Sequence of chain 2.D:
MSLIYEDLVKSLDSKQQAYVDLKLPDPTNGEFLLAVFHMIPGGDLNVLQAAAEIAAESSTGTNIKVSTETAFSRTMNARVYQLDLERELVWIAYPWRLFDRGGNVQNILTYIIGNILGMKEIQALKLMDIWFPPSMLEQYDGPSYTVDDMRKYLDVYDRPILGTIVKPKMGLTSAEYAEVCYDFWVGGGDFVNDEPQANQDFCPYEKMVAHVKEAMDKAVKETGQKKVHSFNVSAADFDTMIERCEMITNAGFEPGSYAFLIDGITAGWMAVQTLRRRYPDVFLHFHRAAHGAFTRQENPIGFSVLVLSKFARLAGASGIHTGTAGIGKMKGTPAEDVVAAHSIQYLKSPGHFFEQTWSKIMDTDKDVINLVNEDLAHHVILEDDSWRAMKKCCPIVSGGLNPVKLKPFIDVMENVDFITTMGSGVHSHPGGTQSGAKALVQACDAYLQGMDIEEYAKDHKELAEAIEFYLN

Sequence of chain 2.C:
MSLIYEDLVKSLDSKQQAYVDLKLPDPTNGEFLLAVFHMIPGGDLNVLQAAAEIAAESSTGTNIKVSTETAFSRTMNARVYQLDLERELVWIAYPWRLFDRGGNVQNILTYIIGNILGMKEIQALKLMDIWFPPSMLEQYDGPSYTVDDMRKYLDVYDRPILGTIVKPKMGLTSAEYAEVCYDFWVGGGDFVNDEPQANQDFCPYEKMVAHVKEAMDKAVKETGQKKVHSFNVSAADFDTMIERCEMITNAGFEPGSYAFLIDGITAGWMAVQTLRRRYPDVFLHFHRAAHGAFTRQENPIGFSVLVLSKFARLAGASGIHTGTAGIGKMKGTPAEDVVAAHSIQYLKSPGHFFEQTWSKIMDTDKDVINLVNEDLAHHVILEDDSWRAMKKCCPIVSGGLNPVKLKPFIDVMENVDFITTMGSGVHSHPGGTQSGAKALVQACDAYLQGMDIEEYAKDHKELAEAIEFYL

This protein binds this small molecule.
Small molecule (SMILES): O=C(O)[C@@](O)(COP(=O)(O)O)[C@H](O)[C@H](O)COP(=O)(O)O

Binding-site contacts:
Ligand atom O1 contacts residue LYS167 of chain 2.C at 3.0 Å (salt-bridge).
Ligand atom O7 contacts residue MG1 of chain 2.O at 2.1 Å.
Ligand atom O2P contacts residue GLY424 of chain 2.C at 3.4 Å.
Ligand atom O3 contacts residue MG1 of chain 2.O at 2.2 Å.
Ligand atom O2 contacts residue ASP195 of chain 2.C at 3.5 Å (salt-bridge).
Ligand atom O4P contacts residue ARG289 of chain 2.C at 3.1 Å (salt-bridge).
Ligand atom C5 contacts residue ASN115 of chain 2.D at 3.4 Å.
Ligand atom O3 contacts residue ASN115 of chain 2.D at 3.0 Å (h-bond).
Ligand atom O5 contacts residue MET331 of chain 2.C at 3.4 Å.
Ligand atom O2P contacts residue SER425 of chain 2.C at 2.8 Å (h-bond).
Ligand atom O5P contacts residue SER399 of chain 2.C at 3.4 Å (h-bond).
Ligand atom O3 contacts residue HIS288 of chain 2.C at 2.9 Å (h-bond).
Ligand atom O7 contacts residue ASP195 of chain 2.C at 3.0 Å (salt-bridge).
Ligand atom O5P contacts residue HIS322 of chain 2.C at 2.9 Å (h-bond).
Ligand atom O3P contacts residue LYS330 of chain 2.C at 2.7 Å (salt-bridge).
Ligand atom O6P contacts residue ARG289 of chain 2.C at 2.8 Å (salt-bridge).
Ligand atom O4 contacts residue SER399 of chain 2.C at 3.0 Å (h-bond).
Ligand atom O2P contacts residue THR62 of chain 2.D at 3.0 Å (h-bond).
Ligand atom C3 contacts residue MG1 of chain 2.O at 3.0 Å.
Ligand atom O4 contacts residue GLY400 of chain 2.C at 3.1 Å (h-bond).
Ligand atom O2 contacts residue ILE165 of chain 2.C at 3.5 Å.
Ligand atom O3 contacts residue GLU196 of chain 2.C at 3.0 Å (salt-bridge).
Ligand atom O2 contacts residue MG1 of chain 2.O at 2.2 Å.
Ligand atom O2 contacts residue KCX193 of chain 2.C at 3.1 Å (h-bond).
Ligand atom O6 contacts residue LYS330 of chain 2.C at 3.0 Å (salt-bridge).
Ligand atom O7 contacts residue LYS169 of chain 2.C at 3.0 Å (salt-bridge).
Ligand atom C2 contacts residue MG1 of chain 2.O at 2.8 Å.
Ligand atom O1P contacts residue ILE165 of chain 2.C at 3.4 Å.
Ligand atom O1P contacts residue GLY424 of chain 2.C at 3.1 Å (h-bond).
Ligand atom C contacts residue ASN115 of chain 2.D at 3.4 Å.
Ligand atom O3P contacts residue GLY401 of chain 2.C at 2.8 Å (h-bond).
Ligand atom O7 contacts residue ASN115 of chain 2.D at 3.1 Å (h-bond).
Ligand atom C contacts residue LYS167 of chain 2.C at 3.5 Å.
Ligand atom O3 contacts residue KCX193 of chain 2.C at 2.8 Å (h-bond).
Ligand atom O7 contacts residue GLU196 of chain 2.C at 3.1 Å (salt-bridge).
Ligand atom C contacts residue MG1 of chain 2.O at 2.8 Å.
Ligand atom O7 contacts residue LYS167 of chain 2.C at 3.3 Å (salt-bridge).
Ligand atom O2P contacts residue LYS167 of chain 2.C at 3.5 Å (salt-bridge).
Ligand atom C3 contacts residue KCX193 of chain 2.C at 3.1 Å.
Ligand atom O2 contacts residue LYS167 of chain 2.C at 3.2 Å (salt-bridge).